This small molecule binds to this protein.
Small molecule (SMILES): C[C@H](O)[C@H](N)[C@@H]1O[C@](O)(C(=O)O)C[C@H](O)[C@@H]1N

Binding-site contacts:
Ligand atom O8 contacts residue SER437 of chain 1.B at 4.0 Å.
Ligand atom O4 contacts residue THR394 of chain 1.B at 4.2 Å.
Ligand atom C2 contacts residue THR394 of chain 1.B at 1.4 Å.
Ligand atom O8 contacts residue ALA439 of chain 1.B at 4.2 Å.
Ligand atom C3 contacts residue THR394 of chain 1.B at 2.6 Å.
Ligand atom C8 contacts residue THR394 of chain 1.B at 3.9 Å.
Ligand atom O1B contacts residue THR394 of chain 1.B at 2.7 Å (h-bond).
Ligand atom O1A contacts residue THR394 of chain 1.B at 2.3 Å (h-bond).
Ligand atom C1 contacts residue THR394 of chain 1.B at 1.8 Å.
Ligand atom C2 contacts residue GLN395 of chain 1.B at 4.4 Å.
Ligand atom C6 contacts residue THR394 of chain 1.B at 3.7 Å.
Ligand atom O1B contacts residue ALA439 of chain 1.B at 4.1 Å.
Ligand atom C9 contacts residue ALA439 of chain 1.B at 4.1 Å (hydrophobic).
Ligand atom C7 contacts residue THR394 of chain 1.B at 4.5 Å.
Ligand atom C4 contacts residue THR394 of chain 1.B at 3.8 Å.
Ligand atom O8 contacts residue GLN395 of chain 1.B at 4.3 Å.
Ligand atom O8 contacts residue THR394 of chain 1.B at 2.6 Å (h-bond).
Ligand atom C5 contacts residue THR394 of chain 1.B at 4.3 Å.
Ligand atom O6 contacts residue THR394 of chain 1.B at 2.5 Å (h-bond).

Sequence of chain 1.B:
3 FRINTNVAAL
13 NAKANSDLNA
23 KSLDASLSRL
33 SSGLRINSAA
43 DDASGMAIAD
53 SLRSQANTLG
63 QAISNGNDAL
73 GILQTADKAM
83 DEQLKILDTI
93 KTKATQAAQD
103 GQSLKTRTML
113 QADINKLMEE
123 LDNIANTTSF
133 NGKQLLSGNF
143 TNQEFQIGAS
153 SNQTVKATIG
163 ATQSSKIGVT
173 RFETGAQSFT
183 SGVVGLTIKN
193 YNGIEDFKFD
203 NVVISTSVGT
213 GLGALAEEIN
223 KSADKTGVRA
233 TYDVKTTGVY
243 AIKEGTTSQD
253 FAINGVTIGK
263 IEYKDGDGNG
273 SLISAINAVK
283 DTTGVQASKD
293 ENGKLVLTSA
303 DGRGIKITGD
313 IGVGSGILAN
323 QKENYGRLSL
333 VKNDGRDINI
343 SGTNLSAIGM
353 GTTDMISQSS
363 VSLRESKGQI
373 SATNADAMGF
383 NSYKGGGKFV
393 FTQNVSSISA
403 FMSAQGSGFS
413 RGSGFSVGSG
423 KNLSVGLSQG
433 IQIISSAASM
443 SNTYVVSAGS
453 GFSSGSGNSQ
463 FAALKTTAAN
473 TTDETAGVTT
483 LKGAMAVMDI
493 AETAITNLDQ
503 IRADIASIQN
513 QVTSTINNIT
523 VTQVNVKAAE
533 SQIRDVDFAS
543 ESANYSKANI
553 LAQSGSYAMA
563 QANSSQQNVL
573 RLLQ